Sequence of chain 1.C:
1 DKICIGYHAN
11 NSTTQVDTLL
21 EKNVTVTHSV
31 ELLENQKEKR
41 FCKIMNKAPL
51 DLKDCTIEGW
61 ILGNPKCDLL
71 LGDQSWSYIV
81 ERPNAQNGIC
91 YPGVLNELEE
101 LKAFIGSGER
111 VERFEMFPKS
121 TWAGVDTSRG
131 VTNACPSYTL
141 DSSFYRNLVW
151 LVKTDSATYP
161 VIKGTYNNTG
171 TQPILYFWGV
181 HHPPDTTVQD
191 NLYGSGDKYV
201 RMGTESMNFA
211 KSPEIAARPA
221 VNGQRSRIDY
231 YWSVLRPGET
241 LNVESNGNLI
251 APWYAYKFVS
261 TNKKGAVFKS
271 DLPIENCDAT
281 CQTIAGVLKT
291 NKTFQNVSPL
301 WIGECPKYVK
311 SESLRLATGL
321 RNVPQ

Sequence of chain 3.C:
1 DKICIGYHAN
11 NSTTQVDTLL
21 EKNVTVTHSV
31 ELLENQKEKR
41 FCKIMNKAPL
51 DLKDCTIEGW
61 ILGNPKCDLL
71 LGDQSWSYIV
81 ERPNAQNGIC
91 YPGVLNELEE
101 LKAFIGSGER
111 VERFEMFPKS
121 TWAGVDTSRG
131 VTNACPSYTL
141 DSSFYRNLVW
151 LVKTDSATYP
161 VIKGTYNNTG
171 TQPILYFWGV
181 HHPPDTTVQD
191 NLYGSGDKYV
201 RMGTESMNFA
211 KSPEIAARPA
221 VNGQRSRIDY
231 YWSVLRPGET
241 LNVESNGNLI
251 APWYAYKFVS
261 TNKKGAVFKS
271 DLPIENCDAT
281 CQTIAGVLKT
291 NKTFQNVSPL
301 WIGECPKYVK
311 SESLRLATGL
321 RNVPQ

This protein binds this small molecule.
Small molecule (SMILES): CC(=O)N[C@H]1[C@H](O[C@H]2[C@H](O)[C@@H](NC(C)=O)CO[C@@H]2CO)O[C@H](CO)[C@@H](O)[C@@H]1O

Binding-site contacts:
Ligand atom C8 contacts residue PRO219 of chain 3.C at 4.2 Å (hydrophobic).
Ligand atom C5 contacts residue ASN167 of chain 1.C at 3.7 Å.
Ligand atom N2 contacts residue ASN167 of chain 1.C at 3.0 Å (h-bond).
Ligand atom O7 contacts residue ASN167 of chain 1.C at 4.1 Å.
Ligand atom C8 contacts residue GLU205 of chain 1.C at 4.0 Å.
Ligand atom O5 contacts residue THR169 of chain 1.C at 4.0 Å.
Ligand atom N2 contacts residue THR240 of chain 1.C at 3.7 Å.
Ligand atom C7 contacts residue ASN167 of chain 1.C at 3.8 Å.
Ligand atom C1 contacts residue THR169 of chain 1.C at 4.4 Å.
Ligand atom C3 contacts residue ASN167 of chain 1.C at 3.8 Å.
Ligand atom C7 contacts residue THR240 of chain 1.C at 3.9 Å.
Ligand atom O5 contacts residue ASN167 of chain 1.C at 2.3 Å (h-bond).
Ligand atom C8 contacts residue THR240 of chain 1.C at 3.3 Å.
Ligand atom C4 contacts residue ASN167 of chain 1.C at 4.2 Å.
Ligand atom C1 contacts residue ASN167 of chain 1.C at 1.4 Å.
Ligand atom C2 contacts residue ASN167 of chain 1.C at 2.5 Å.
Ligand atom O6 contacts residue THR169 of chain 1.C at 4.1 Å.
Ligand atom O6 contacts residue ASN167 of chain 1.C at 4.4 Å.